Binding-site contacts:
Ligand atom C7 contacts residue ASN313 of chain 29.E at 3.5 Å.
Ligand atom C5 contacts residue THR315 of chain 29.E at 4.0 Å.
Ligand atom O5 contacts residue THR315 of chain 29.E at 3.9 Å.
Ligand atom C3 contacts residue ASN313 of chain 29.E at 3.8 Å.
Ligand atom O7 contacts residue ASN313 of chain 29.E at 3.6 Å.
Ligand atom C1 contacts residue ASN313 of chain 29.E at 1.4 Å.
Ligand atom O5 contacts residue ASN313 of chain 29.E at 2.3 Å (h-bond).
Ligand atom C7 contacts residue GLN322 of chain 29.E at 3.9 Å.
Ligand atom C6 contacts residue THR315 of chain 29.E at 3.8 Å.
Ligand atom N2 contacts residue GLN322 of chain 29.E at 4.5 Å.
Ligand atom O7 contacts residue GLN322 of chain 29.E at 4.4 Å.
Ligand atom N2 contacts residue ASN313 of chain 29.E at 3.0 Å (h-bond).
Ligand atom C5 contacts residue ASN313 of chain 29.E at 3.6 Å.
Ligand atom C8 contacts residue GLN322 of chain 29.E at 3.2 Å.
Ligand atom C4 contacts residue ASN313 of chain 29.E at 4.2 Å.
Ligand atom C2 contacts residue ASN313 of chain 29.E at 2.4 Å.

This small molecule binds to this protein.
Small molecule (SMILES): CC(=O)N[C@@H]1[C@@H](O)[C@H](O)[C@@H](CO)O[C@H]1O

Sequence of chain 29.E:
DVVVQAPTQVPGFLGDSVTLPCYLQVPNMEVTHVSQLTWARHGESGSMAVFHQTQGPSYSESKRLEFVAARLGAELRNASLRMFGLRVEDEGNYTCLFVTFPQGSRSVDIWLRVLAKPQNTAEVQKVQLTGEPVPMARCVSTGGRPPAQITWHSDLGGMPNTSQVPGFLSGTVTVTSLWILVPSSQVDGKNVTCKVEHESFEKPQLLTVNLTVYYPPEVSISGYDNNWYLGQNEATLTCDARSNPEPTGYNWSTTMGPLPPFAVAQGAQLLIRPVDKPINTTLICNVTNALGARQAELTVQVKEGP